Sequence of chain 1.D:
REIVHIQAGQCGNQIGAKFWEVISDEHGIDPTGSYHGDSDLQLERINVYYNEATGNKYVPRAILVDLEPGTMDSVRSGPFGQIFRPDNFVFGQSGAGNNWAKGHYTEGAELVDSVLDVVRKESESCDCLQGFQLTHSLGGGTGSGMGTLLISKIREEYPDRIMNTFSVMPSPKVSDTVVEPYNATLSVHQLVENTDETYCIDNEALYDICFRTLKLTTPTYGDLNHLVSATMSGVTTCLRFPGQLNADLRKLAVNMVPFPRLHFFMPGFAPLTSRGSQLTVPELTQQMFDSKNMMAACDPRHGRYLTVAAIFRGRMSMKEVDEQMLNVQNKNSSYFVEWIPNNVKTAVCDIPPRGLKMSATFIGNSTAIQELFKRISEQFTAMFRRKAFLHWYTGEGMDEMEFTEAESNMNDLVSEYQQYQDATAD

Binding-site contacts:
Ligand atom CAF contacts residue LEU253 of chain 1.D at 3.6 Å (hydrophobic).
Ligand atom OAU contacts residue ALA314 of chain 1.D at 3.2 Å.
Ligand atom CAR contacts residue LEU240 of chain 1.D at 3.4 Å (hydrophobic).
Ligand atom CAJ contacts residue ASN256 of chain 1.D at 3.5 Å.
Ligand atom CAK contacts residue LYS350 of chain 1.D at 3.7 Å.
Ligand atom CAL contacts residue LYS350 of chain 1.D at 3.8 Å.
Ligand atom CAP contacts residue ASN256 of chain 1.D at 3.5 Å.
Ligand atom OAO contacts residue LYS350 of chain 1.D at 3.6 Å.
Ligand atom CAV contacts residue ALA352 of chain 1.D at 3.8 Å (hydrophobic).
Ligand atom CAC contacts residue LEU246 of chain 1.D at 3.9 Å (hydrophobic).
Ligand atom CAA contacts residue ALA248 of chain 1.D at 3.4 Å (hydrophobic).
Ligand atom CAP contacts residue VAL181 of chain 1.C at 3.5 Å (hydrophobic).
Ligand atom CAT contacts residue ILE316 of chain 1.D at 3.6 Å (hydrophobic).
Ligand atom CAA contacts residue ASP249 of chain 1.D at 3.9 Å.
Ligand atom CAB contacts residue LEU246 of chain 1.D at 3.8 Å (hydrophobic).
Ligand atom CAB contacts residue LEU253 of chain 1.D at 3.8 Å (hydrophobic).
Ligand atom OAN contacts residue VAL181 of chain 1.C at 3.1 Å (h-bond).
Ligand atom CAT contacts residue ILE368 of chain 1.D at 3.7 Å (hydrophobic).
Ligand atom CAP contacts residue VAL313 of chain 1.D at 3.6 Å (hydrophobic).
Ligand atom CAR contacts residue ASP249 of chain 1.D at 3.6 Å.
Ligand atom CAE contacts residue LEU253 of chain 1.D at 3.6 Å (hydrophobic).
Ligand atom CAP contacts residue THR312 of chain 1.D at 3.8 Å.
Ligand atom OAQ contacts residue CYS239 of chain 1.D at 3.3 Å.
Ligand atom CAI contacts residue MET257 of chain 1.D at 3.7 Å (hydrophobic).
Ligand atom OAO contacts residue VAL181 of chain 1.C at 3.2 Å.
Ligand atom CAR contacts residue ALA248 of chain 1.D at 3.3 Å (hydrophobic).
Ligand atom CAP contacts residue ASN348 of chain 1.D at 3.3 Å.
Ligand atom OAN contacts residue ALA180 of chain 1.C at 3.3 Å.
Ligand atom CAF contacts residue ALA248 of chain 1.D at 3.8 Å (hydrophobic).
Ligand atom CAI contacts residue LYS350 of chain 1.D at 3.5 Å.
Ligand atom CAD contacts residue LEU253 of chain 1.D at 3.6 Å (hydrophobic).
Ligand atom CAP contacts residue MET257 of chain 1.D at 3.8 Å (hydrophobic).
Ligand atom CAA contacts residue LEU253 of chain 1.D at 3.8 Å (hydrophobic).
Ligand atom CAR contacts residue CYS239 of chain 1.D at 3.8 Å (hydrophobic).
Ligand atom CAL contacts residue ASN256 of chain 1.D at 3.6 Å.
Ligand atom OAS contacts residue CYS239 of chain 1.D at 3.6 Å (h-bond).
Ligand atom CAJ contacts residue LYS350 of chain 1.D at 3.3 Å.
Ligand atom CAC contacts residue LEU253 of chain 1.D at 3.7 Å (hydrophobic).
Ligand atom CAK contacts residue ASN256 of chain 1.D at 3.3 Å.
Ligand atom OAN contacts residue ASN256 of chain 1.D at 3.5 Å.

A protein and the small-molecule ligand that binds it are described below.
Small molecule (SMILES): COc1ccc(-c2ccc(OC)c(=O)cc2)c(OC)c1OC

Sequence of chain 1.C:
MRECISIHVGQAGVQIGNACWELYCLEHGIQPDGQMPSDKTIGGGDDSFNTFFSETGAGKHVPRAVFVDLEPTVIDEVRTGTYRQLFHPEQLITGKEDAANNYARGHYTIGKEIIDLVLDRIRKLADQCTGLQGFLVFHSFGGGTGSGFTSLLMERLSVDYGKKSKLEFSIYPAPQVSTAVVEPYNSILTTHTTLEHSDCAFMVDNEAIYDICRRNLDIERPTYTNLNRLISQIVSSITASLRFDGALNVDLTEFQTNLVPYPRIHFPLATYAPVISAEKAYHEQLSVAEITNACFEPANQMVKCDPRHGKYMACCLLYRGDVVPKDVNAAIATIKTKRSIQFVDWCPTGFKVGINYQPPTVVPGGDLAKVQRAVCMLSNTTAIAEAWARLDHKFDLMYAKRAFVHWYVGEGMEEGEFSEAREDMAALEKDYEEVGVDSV